Binding-site contacts:
Ligand atom O3 contacts residue PRO489 of chain 1.B at 3.1 Å (h-bond).
Ligand atom S1 contacts residue PRO489 of chain 1.C at 3.4 Å (h-bond).
Ligand atom C3 contacts residue SER492 of chain 1.B at 3.5 Å.
Ligand atom N1 contacts residue PRO489 of chain 1.B at 2.3 Å (h-bond).
Ligand atom C24 contacts residue SER744 of chain 1.B at 3.7 Å.
Ligand atom C19 contacts residue SER744 of chain 1.C at 3.7 Å.
Ligand atom C23 contacts residue LEU741 of chain 1.B at 3.7 Å (hydrophobic).
Ligand atom N2 contacts residue PRO489 of chain 1.C at 2.4 Å (h-bond).
Ligand atom C22 contacts residue SER744 of chain 1.C at 3.6 Å.
Ligand atom C8 contacts residue MET491 of chain 1.C at 3.6 Å (hydrophobic).
Ligand atom O1 contacts residue LYS720 of chain 1.B at 3.3 Å.
Ligand atom C17 contacts residue SER719 of chain 1.B at 3.5 Å.
Ligand atom C13 contacts residue PRO489 of chain 1.C at 3.6 Å (hydrophobic).
Ligand atom C2 contacts residue SER492 of chain 1.B at 3.4 Å.
Ligand atom C9 contacts residue PRO489 of chain 1.C at 3.6 Å (hydrophobic).
Ligand atom C2 contacts residue PRO489 of chain 1.B at 3.5 Å (hydrophobic).
Ligand atom C3 contacts residue PRO489 of chain 1.B at 3.5 Å (hydrophobic).
Ligand atom C1 contacts residue PRO489 of chain 1.B at 3.7 Å (hydrophobic).
Ligand atom O3 contacts residue LYS488 of chain 1.B at 3.5 Å.
Ligand atom C16 contacts residue SER719 of chain 1.C at 3.6 Å.
Ligand atom C3 contacts residue MET491 of chain 1.B at 3.7 Å (hydrophobic).
Ligand atom C2 contacts residue MET491 of chain 1.B at 3.3 Å (hydrophobic).
Ligand atom S2 contacts residue PRO489 of chain 1.B at 3.3 Å (h-bond).
Ligand atom C6 contacts residue SER719 of chain 1.C at 3.6 Å.
Ligand atom C8 contacts residue PRO489 of chain 1.C at 3.5 Å (hydrophobic).
Ligand atom C18 contacts residue SER719 of chain 1.B at 3.3 Å.
Ligand atom O4 contacts residue LYS720 of chain 1.C at 3.6 Å.
Ligand atom C15 contacts residue SER744 of chain 1.B at 3.6 Å.
Ligand atom C8 contacts residue SER492 of chain 1.C at 3.5 Å.
Ligand atom C14 contacts residue PRO489 of chain 1.B at 3.5 Å (hydrophobic).
Ligand atom O2 contacts residue PRO489 of chain 1.C at 3.2 Å.
Ligand atom C24 contacts residue LEU741 of chain 1.B at 3.8 Å (hydrophobic).
Ligand atom C9 contacts residue SER492 of chain 1.C at 3.6 Å.
Ligand atom C21 contacts residue ILE476 of chain 1.B at 3.7 Å (hydrophobic).
Ligand atom C22 contacts residue LYS488 of chain 1.C at 3.6 Å.
Ligand atom C15 contacts residue PRO489 of chain 1.B at 3.3 Å (hydrophobic).
Ligand atom O1 contacts residue GLY721 of chain 1.B at 3.5 Å (h-bond).
Ligand atom C18 contacts residue PRO489 of chain 1.C at 3.4 Å (hydrophobic).
Ligand atom C20 contacts residue SER744 of chain 1.B at 3.5 Å.
Ligand atom C15 contacts residue SER719 of chain 1.C at 3.4 Å.

Sequence of chain 1.B:
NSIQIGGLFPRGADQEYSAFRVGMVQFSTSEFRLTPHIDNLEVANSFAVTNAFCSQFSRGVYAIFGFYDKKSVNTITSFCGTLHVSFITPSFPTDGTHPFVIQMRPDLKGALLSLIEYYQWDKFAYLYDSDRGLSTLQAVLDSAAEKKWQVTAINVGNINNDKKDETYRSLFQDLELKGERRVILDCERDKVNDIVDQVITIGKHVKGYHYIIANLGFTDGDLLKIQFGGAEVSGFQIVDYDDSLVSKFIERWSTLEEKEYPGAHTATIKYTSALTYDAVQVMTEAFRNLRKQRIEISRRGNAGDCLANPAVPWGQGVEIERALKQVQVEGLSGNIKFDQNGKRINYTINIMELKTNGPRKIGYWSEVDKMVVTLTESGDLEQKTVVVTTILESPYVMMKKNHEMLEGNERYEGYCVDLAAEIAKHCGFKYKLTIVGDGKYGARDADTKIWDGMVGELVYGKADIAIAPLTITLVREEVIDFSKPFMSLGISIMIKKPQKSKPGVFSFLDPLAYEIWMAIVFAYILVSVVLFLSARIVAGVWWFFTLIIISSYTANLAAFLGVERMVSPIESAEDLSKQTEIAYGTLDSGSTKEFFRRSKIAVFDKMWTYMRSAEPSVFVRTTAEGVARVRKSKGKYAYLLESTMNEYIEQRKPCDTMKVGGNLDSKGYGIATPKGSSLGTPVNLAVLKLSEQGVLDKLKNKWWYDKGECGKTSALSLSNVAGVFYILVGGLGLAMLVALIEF

This protein binds this small molecule.
Small molecule (SMILES): CC(C)S(=O)(=O)NC[C@H](C)c1ccc(-c2ccc([C@@H](C)CNS(=O)(=O)C(C)C)cc2)cc1

Sequence of chain 1.C:
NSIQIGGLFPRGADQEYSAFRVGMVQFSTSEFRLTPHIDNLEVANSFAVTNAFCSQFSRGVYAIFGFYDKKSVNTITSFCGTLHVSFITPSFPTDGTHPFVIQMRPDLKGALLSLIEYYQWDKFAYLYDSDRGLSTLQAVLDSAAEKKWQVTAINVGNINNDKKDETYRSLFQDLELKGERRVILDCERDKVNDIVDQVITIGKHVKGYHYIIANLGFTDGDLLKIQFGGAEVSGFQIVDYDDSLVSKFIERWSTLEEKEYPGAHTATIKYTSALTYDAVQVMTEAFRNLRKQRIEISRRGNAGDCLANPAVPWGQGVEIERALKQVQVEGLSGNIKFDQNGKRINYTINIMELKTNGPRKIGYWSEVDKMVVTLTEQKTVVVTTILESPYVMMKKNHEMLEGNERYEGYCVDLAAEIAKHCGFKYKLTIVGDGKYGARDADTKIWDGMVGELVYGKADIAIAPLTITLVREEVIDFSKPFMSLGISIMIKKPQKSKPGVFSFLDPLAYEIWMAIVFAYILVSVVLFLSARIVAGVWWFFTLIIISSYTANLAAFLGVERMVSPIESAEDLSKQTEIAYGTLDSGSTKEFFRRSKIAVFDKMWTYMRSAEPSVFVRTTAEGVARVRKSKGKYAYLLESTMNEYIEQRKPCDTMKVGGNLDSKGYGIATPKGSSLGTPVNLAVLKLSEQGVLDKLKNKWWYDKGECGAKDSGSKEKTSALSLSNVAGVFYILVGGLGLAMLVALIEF